Sequence of chain 1.A:
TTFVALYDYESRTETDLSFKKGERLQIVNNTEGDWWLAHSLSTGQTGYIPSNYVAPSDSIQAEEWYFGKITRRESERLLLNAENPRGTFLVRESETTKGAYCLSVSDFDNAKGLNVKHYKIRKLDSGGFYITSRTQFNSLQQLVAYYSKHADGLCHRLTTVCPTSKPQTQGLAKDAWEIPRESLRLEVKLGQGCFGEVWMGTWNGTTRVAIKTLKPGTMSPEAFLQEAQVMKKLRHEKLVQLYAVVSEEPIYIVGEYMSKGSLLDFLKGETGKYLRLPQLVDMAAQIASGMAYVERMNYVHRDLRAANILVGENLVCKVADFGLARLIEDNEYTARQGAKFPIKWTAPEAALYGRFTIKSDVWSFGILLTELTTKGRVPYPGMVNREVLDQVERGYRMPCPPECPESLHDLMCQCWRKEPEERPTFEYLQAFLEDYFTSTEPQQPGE

Binding-site contacts:
Ligand atom C2 contacts residue MET258 of chain 1.A at 2.9 Å (hydrophobic).
Ligand atom CAI contacts residue ASP321 of chain 1.A at 3.9 Å.
Ligand atom CAK contacts residue ASP321 of chain 1.A at 3.4 Å.
Ligand atom CAI contacts residue LEU310 of chain 1.A at 3.9 Å (hydrophobic).
Ligand atom N3 contacts residue LEU190 of chain 1.A at 3.8 Å.
Ligand atom CAF contacts residue ILE211 of chain 1.A at 3.7 Å (hydrophobic).
Ligand atom C2 contacts residue TYR257 of chain 1.A at 3.8 Å (hydrophobic).
Ligand atom CAE contacts residue LYS212 of chain 1.A at 3.8 Å.
Ligand atom CAR contacts residue VAL198 of chain 1.A at 3.8 Å (hydrophobic).
Ligand atom N3 contacts residue MET258 of chain 1.A at 3.8 Å.
Ligand atom CAB contacts residue LEU190 of chain 1.A at 3.4 Å (hydrophobic).
Ligand atom NAO contacts residue LEU310 of chain 1.A at 3.9 Å.
Ligand atom CAC contacts residue SER262 of chain 1.A at 3.7 Å.
Ligand atom CAR contacts residue LEU310 of chain 1.A at 3.7 Å (hydrophobic).
Ligand atom N1 contacts residue TYR257 of chain 1.A at 3.7 Å.
Ligand atom CAG contacts residue ALA320 of chain 1.A at 3.6 Å (hydrophobic).
Ligand atom CAB contacts residue VAL198 of chain 1.A at 3.9 Å (hydrophobic).
Ligand atom CAJ contacts residue LYS212 of chain 1.A at 3.9 Å.
Ligand atom C2 contacts residue LEU190 of chain 1.A at 3.9 Å (hydrophobic).
Ligand atom N1 contacts residue MET258 of chain 1.A at 2.9 Å (h-bond).
Ligand atom CAF contacts residue LYS212 of chain 1.A at 3.8 Å.
Ligand atom NAD contacts residue LEU310 of chain 1.A at 3.6 Å.
Ligand atom CAL contacts residue ALA210 of chain 1.A at 3.5 Å (hydrophobic).
Ligand atom CAB contacts residue GLY191 of chain 1.A at 3.8 Å.
Ligand atom CAG contacts residue ASP321 of chain 1.A at 3.3 Å.
Ligand atom NAD contacts residue ALA210 of chain 1.A at 3.4 Å.
Ligand atom NAD contacts residue GLU256 of chain 1.A at 2.7 Å (salt-bridge).
Ligand atom C5 contacts residue LEU310 of chain 1.A at 3.6 Å (hydrophobic).
Ligand atom CAE contacts residue GLY255 of chain 1.A at 3.7 Å.
Ligand atom C6 contacts residue LEU310 of chain 1.A at 3.6 Å (hydrophobic).
Ligand atom CAF contacts residue ALA210 of chain 1.A at 3.3 Å (hydrophobic).
Ligand atom C6 contacts residue GLU256 of chain 1.A at 3.8 Å.
Ligand atom CAL contacts residue VAL198 of chain 1.A at 3.8 Å (hydrophobic).
Ligand atom C6 contacts residue MET258 of chain 1.A at 3.8 Å (hydrophobic).
Ligand atom NAO contacts residue VAL198 of chain 1.A at 3.7 Å.
Ligand atom C6 contacts residue ALA210 of chain 1.A at 3.8 Å (hydrophobic).
Ligand atom CAE contacts residue ILE253 of chain 1.A at 3.1 Å (hydrophobic).
Ligand atom NAW contacts residue VAL198 of chain 1.A at 3.8 Å.
Ligand atom CAE contacts residue ALA210 of chain 1.A at 3.8 Å (hydrophobic).
Ligand atom CAQ contacts residue LEU310 of chain 1.A at 3.9 Å (hydrophobic).

The small molecule below binds the protein below.
Small molecule (SMILES): CC(C)(C)n1nc(-c2cccc3ccccc23)c2c(N)ncnc21